Sequence of chain 1.A:
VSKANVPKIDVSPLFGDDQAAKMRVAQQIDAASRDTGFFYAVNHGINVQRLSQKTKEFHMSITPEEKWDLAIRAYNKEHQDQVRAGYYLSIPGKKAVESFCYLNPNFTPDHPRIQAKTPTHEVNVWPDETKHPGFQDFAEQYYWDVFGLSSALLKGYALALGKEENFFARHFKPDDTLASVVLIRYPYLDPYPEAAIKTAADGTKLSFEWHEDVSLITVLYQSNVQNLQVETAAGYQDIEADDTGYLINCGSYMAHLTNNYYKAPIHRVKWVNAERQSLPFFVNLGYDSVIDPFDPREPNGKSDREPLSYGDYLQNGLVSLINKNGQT

A protein and the small-molecule ligand that binds it are described below.
Small molecule (SMILES): CC1(C)S[C@@H]2[C@H](NC(=O)CCC[C@H](N)C(=O)O)C(=O)N2[C@H]1C(=O)O

Binding-site contacts:
Ligand atom C2 contacts residue SER183 of chain 1.A at 4.0 Å.
Ligand atom C31 contacts residue SER281 of chain 1.A at 3.9 Å.
Ligand atom O20 contacts residue ARG87 of chain 1.A at 2.8 Å (salt-bridge).
Ligand atom O42 contacts residue ILE187 of chain 1.A at 4.0 Å.
Ligand atom N11 contacts residue PHE285 of chain 1.A at 3.9 Å.
Ligand atom N14 contacts residue TYR91 of chain 1.A at 3.2 Å (h-bond).
Ligand atom C16 contacts residue FE1 of chain 1.E at 3.6 Å.
Ligand atom O42 contacts residue GLN225 of chain 1.A at 3.9 Å.
Ligand atom C37 contacts residue LEU223 of chain 1.A at 4.0 Å (hydrophobic).
Ligand atom C32 contacts residue FE1 of chain 1.E at 3.5 Å.
Ligand atom O42 contacts residue TYR189 of chain 1.A at 3.9 Å.
Ligand atom O43 contacts residue VAL272 of chain 1.A at 3.7 Å.
Ligand atom S17 contacts residue PHE285 of chain 1.A at 3.9 Å.
Ligand atom C33 contacts residue FE1 of chain 1.E at 3.2 Å.
Ligand atom O20 contacts residue LEU321 of chain 1.A at 3.6 Å.
Ligand atom C1 contacts residue ARG87 of chain 1.A at 3.6 Å.
Ligand atom C30 contacts residue ILE187 of chain 1.A at 3.8 Å (hydrophobic).
Ligand atom O15 contacts residue THR331 of chain 1.A at 3.8 Å.
Ligand atom C16 contacts residue HIS214 of chain 1.A at 3.6 Å.
Ligand atom S17 contacts residue ASP216 of chain 1.A at 3.8 Å.
Ligand atom O19 contacts residue ARG87 of chain 1.A at 2.9 Å (salt-bridge).
Ligand atom C7 contacts residue PHE285 of chain 1.A at 4.0 Å (hydrophobic).
Ligand atom C4 contacts residue PHE285 of chain 1.A at 3.8 Å (hydrophobic).
Ligand atom C1 contacts residue CYS104 of chain 1.A at 4.0 Å (hydrophobic).
Ligand atom C1 contacts residue SER183 of chain 1.A at 3.6 Å.
Ligand atom O42 contacts residue SER281 of chain 1.A at 2.8 Å (h-bond).
Ligand atom S17 contacts residue FE1 of chain 1.E at 2.7 Å.
Ligand atom C31 contacts residue ILE187 of chain 1.A at 3.9 Å (hydrophobic).
Ligand atom C33 contacts residue VAL272 of chain 1.A at 3.8 Å (hydrophobic).
Ligand atom C2 contacts residue CYS104 of chain 1.A at 4.0 Å (hydrophobic).
Ligand atom O19 contacts residue SER183 of chain 1.A at 2.7 Å (h-bond).
Ligand atom O18 contacts residue ILE187 of chain 1.A at 3.4 Å.
Ligand atom N14 contacts residue CYS104 of chain 1.A at 3.8 Å.
Ligand atom C16 contacts residue PHE211 of chain 1.A at 3.7 Å (hydrophobic).
Ligand atom S17 contacts residue HIS214 of chain 1.A at 3.6 Å (h-bond).
Ligand atom C12 contacts residue PHE211 of chain 1.A at 3.8 Å (hydrophobic).
Ligand atom C33 contacts residue HIS214 of chain 1.A at 3.7 Å.
Ligand atom C37 contacts residue SER281 of chain 1.A at 3.7 Å.
Ligand atom O43 contacts residue TYR189 of chain 1.A at 2.5 Å (h-bond).
Ligand atom C31 contacts residue TYR189 of chain 1.A at 3.5 Å (hydrophobic).